Binding-site contacts:
Ligand atom O5 contacts residue ASN666 of chain 14.B at 2.4 Å (h-bond).
Ligand atom O7 contacts residue ASN666 of chain 14.B at 3.2 Å (h-bond).
Ligand atom C8 contacts residue ASN666 of chain 14.B at 4.1 Å.
Ligand atom C1 contacts residue ASN666 of chain 14.B at 1.4 Å.
Ligand atom C3 contacts residue ASN666 of chain 14.B at 3.8 Å.
Ligand atom N2 contacts residue ASN666 of chain 14.B at 2.9 Å (h-bond).
Ligand atom C8 contacts residue PRO691 of chain 14.B at 4.4 Å (hydrophobic).
Ligand atom C6 contacts residue THR663 of chain 14.B at 3.9 Å.
Ligand atom C8 contacts residue LEU693 of chain 14.B at 4.3 Å (hydrophobic).
Ligand atom C7 contacts residue ASN666 of chain 14.B at 3.3 Å.
Ligand atom O5 contacts residue THR663 of chain 14.B at 4.4 Å.
Ligand atom C5 contacts residue ASN666 of chain 14.B at 3.7 Å.
Ligand atom C2 contacts residue ASN666 of chain 14.B at 2.5 Å.
Ligand atom C5 contacts residue THR663 of chain 14.B at 4.1 Å.
Ligand atom C4 contacts residue ASN666 of chain 14.B at 4.2 Å.

Sequence of chain 14.B:
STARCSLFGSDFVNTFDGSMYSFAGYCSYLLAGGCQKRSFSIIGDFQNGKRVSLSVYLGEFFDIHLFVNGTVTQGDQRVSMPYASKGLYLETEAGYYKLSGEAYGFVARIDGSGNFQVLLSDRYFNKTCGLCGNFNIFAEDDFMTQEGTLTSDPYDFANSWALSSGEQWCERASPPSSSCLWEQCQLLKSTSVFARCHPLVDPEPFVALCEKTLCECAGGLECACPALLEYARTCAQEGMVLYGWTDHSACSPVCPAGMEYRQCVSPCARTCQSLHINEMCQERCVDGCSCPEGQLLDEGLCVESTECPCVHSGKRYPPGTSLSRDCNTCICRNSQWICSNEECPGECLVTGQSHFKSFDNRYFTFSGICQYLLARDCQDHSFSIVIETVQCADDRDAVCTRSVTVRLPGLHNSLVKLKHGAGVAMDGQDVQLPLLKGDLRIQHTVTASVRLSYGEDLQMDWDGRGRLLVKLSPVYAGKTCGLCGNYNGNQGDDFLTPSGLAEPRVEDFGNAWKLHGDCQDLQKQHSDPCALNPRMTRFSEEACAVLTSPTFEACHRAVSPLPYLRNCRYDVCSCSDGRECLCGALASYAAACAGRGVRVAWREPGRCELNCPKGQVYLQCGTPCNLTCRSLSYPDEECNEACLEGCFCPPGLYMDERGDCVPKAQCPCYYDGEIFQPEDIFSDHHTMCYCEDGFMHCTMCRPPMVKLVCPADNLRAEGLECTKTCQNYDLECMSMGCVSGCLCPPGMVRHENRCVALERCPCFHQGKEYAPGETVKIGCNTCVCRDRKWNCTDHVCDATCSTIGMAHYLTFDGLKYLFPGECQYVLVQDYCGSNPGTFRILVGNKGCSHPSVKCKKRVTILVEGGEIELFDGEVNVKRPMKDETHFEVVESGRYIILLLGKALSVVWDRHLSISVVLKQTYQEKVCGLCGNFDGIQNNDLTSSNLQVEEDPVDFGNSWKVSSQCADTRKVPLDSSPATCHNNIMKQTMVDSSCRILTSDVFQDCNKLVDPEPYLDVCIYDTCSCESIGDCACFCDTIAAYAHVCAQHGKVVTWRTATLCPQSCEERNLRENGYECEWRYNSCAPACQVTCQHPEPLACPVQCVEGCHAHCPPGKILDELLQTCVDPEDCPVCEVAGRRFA

A small-molecule ligand and the protein it binds are described below.
Small molecule (SMILES): CC(=O)N[C@@H]1[C@@H](O)[C@H](O)[C@@H](CO)O[C@H]1O